Binding-site contacts:
Ligand atom C5 contacts residue NAG1 of chain 1.O at 4.4 Å.
Ligand atom O6 contacts residue VAL334 of chain 1.A at 3.7 Å.
Ligand atom C2 contacts residue NAG1 of chain 1.O at 4.1 Å.
Ligand atom O3 contacts residue THR335 of chain 1.A at 2.4 Å (h-bond).
Ligand atom C4 contacts residue ASN350 of chain 1.A at 4.3 Å.
Ligand atom C4 contacts residue THR335 of chain 1.A at 3.4 Å.
Ligand atom C3 contacts residue GLY336 of chain 1.A at 3.8 Å.
Ligand atom C7 contacts residue NAG1 of chain 1.O at 3.2 Å.
Ligand atom C7 contacts residue GLY369 of chain 1.A at 4.1 Å.
Ligand atom O3 contacts residue ASN350 of chain 1.A at 4.0 Å.
Ligand atom O5 contacts residue ASN350 of chain 1.A at 2.4 Å (h-bond).
Ligand atom O6 contacts residue GLY336 of chain 1.A at 4.1 Å.
Ligand atom C3 contacts residue ASN350 of chain 1.A at 3.9 Å.
Ligand atom O7 contacts residue GLY369 of chain 1.A at 4.4 Å.
Ligand atom O3 contacts residue ARG337 of chain 1.A at 4.5 Å.
Ligand atom O5 contacts residue THR335 of chain 1.A at 3.5 Å (h-bond).
Ligand atom O7 contacts residue ASN368 of chain 1.A at 4.3 Å.
Ligand atom C8 contacts residue GLY369 of chain 1.A at 3.7 Å.
Ligand atom C7 contacts residue ASN350 of chain 1.A at 4.3 Å.
Ligand atom N2 contacts residue NAG1 of chain 1.O at 3.1 Å (h-bond).
Ligand atom C5 contacts residue THR335 of chain 1.A at 3.6 Å.
Ligand atom C3 contacts residue THR335 of chain 1.A at 3.4 Å.
Ligand atom O7 contacts residue NAG1 of chain 1.O at 2.9 Å (h-bond).
Ligand atom C8 contacts residue ASN350 of chain 1.A at 4.2 Å.
Ligand atom O6 contacts residue THR335 of chain 1.A at 2.3 Å (h-bond).
Ligand atom C4 contacts residue GLY336 of chain 1.A at 3.7 Å.
Ligand atom O7 contacts residue PHE348 of chain 1.A at 4.1 Å.
Ligand atom O3 contacts residue GLY336 of chain 1.A at 3.3 Å.
Ligand atom C2 contacts residue ASN350 of chain 1.A at 2.6 Å.
Ligand atom C8 contacts residue PHE348 of chain 1.A at 3.9 Å (hydrophobic).
Ligand atom N2 contacts residue ASN350 of chain 1.A at 3.4 Å (h-bond).
Ligand atom C7 contacts residue ASN368 of chain 1.A at 4.5 Å.
Ligand atom C1 contacts residue ASN350 of chain 1.A at 1.5 Å.
Ligand atom C6 contacts residue THR335 of chain 1.A at 3.4 Å.
Ligand atom C1 contacts residue NAG1 of chain 1.O at 3.8 Å.
Ligand atom C1 contacts residue TYR367 of chain 1.A at 3.7 Å (hydrophobic).
Ligand atom C5 contacts residue ASN350 of chain 1.A at 3.6 Å.
Ligand atom O4 contacts residue NAG1 of chain 1.O at 3.4 Å.

Sequence of chain 1.A:
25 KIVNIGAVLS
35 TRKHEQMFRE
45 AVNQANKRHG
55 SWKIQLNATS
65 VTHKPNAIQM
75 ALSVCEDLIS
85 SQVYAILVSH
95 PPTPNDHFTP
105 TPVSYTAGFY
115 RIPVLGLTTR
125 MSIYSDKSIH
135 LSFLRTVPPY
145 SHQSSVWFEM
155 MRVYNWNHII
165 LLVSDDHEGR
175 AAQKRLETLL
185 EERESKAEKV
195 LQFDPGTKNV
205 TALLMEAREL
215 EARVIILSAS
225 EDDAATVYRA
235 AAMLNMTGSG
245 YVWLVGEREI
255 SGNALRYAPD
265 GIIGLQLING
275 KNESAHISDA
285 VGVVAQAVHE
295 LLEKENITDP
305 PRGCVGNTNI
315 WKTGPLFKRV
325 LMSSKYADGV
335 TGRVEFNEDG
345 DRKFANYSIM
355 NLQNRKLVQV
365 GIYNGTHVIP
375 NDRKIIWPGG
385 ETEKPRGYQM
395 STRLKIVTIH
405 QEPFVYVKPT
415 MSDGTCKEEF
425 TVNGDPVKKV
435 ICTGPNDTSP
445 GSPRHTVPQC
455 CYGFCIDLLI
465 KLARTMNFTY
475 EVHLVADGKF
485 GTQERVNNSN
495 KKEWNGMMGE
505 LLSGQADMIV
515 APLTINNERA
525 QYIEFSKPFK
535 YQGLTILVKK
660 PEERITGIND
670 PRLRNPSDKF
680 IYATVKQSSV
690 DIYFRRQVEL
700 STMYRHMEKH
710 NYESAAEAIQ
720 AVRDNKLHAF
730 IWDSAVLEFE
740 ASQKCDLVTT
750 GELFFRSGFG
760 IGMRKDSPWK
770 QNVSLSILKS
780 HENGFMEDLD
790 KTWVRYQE

The small molecule below binds the protein below.
Small molecule (SMILES): CC(=O)N[C@@H]1[C@@H](O)[C@H](O)[C@@H](CO)O[C@H]1O